This protein binds this small molecule.
Small molecule (SMILES): CC(=O)N[C@H]1[C@H](O[C@H]2[C@H](O)[C@@H](NC(C)=O)CO[C@@H]2CO)O[C@H](CO)[C@@H](O[C@@H]2O[C@H](CO[C@H]3O[C@H](CO[C@H]4O[C@H](CO)[C@@H](O)[C@H](O)[C@@H]4O)[C@@H](O)[C@H](O[C@H]4O[C@H](CO)[C@@H](O)[C@H](O)[C@@H]4O)[C@@H]3O)[C@@H](O)[C@H](O[C@H]3O[C@H](CO)[C@@H](O)[C@H](O)[C@@H]3O[C@H]3O[C@H](CO)[C@@H](O)[C@H](O)[C@@H]3O[C@H]3O[C@H](CO)[C@@H](O)[C@H](O)[C@@H]3O)[C@@H]2O)[C@@H]1O

Binding-site contacts:
Ligand atom O3 contacts residue GLN311 of chain 3.A at 3.3 Å.
Ligand atom C6 contacts residue LEU373 of chain 3.A at 3.3 Å (hydrophobic).
Ligand atom O6 contacts residue ILE285 of chain 3.A at 2.8 Å (h-bond).
Ligand atom C6 contacts residue ILE285 of chain 3.A at 3.5 Å (hydrophobic).
Ligand atom C6 contacts residue THR310 of chain 3.A at 3.6 Å.
Ligand atom O6 contacts residue LYS308 of chain 3.A at 2.7 Å (salt-bridge).
Ligand atom C5 contacts residue ASN120 of chain 1.A at 3.6 Å.
Ligand atom O5 contacts residue ASN120 of chain 1.A at 2.4 Å (h-bond).
Ligand atom C1 contacts residue ASN120 of chain 1.A at 1.4 Å.
Ligand atom O5 contacts residue GLN375 of chain 3.A at 3.3 Å (h-bond).
Ligand atom C5 contacts residue THR310 of chain 3.A at 3.7 Å.
Ligand atom O4 contacts residue ILE287 of chain 3.A at 3.3 Å.
Ligand atom C3 contacts residue GLY312 of chain 3.A at 3.1 Å.
Ligand atom O3 contacts residue GLU294 of chain 3.A at 2.7 Å (salt-bridge).
Ligand atom O4 contacts residue ARG247 of chain 3.A at 3.2 Å (salt-bridge).
Ligand atom C8 contacts residue ASN119 of chain 1.A at 3.5 Å.
Ligand atom N2 contacts residue ASN120 of chain 1.A at 2.8 Å (h-bond).
Ligand atom O3 contacts residue ASN249 of chain 3.A at 2.6 Å (h-bond).
Ligand atom O6 contacts residue ASP250 of chain 3.A at 2.7 Å (salt-bridge).
Ligand atom O2 contacts residue ASN249 of chain 3.A at 3.2 Å (h-bond).
Ligand atom C7 contacts residue ASN120 of chain 1.A at 3.5 Å.
Ligand atom C4 contacts residue GLU294 of chain 3.A at 3.6 Å.
Ligand atom O5 contacts residue GLY374 of chain 3.A at 3.2 Å.
Ligand atom O2 contacts residue GLY312 of chain 3.A at 3.1 Å.
Ligand atom C6 contacts residue ASP250 of chain 3.A at 3.5 Å.
Ligand atom O3 contacts residue ASP250 of chain 3.A at 3.0 Å (salt-bridge).
Ligand atom O5 contacts residue GLY312 of chain 3.A at 3.6 Å.
Ligand atom O3 contacts residue LEU296 of chain 3.A at 3.6 Å.
Ligand atom O3 contacts residue ARG283 of chain 3.A at 2.9 Å (salt-bridge).
Ligand atom C3 contacts residue GLU294 of chain 3.A at 3.4 Å.
Ligand atom C6 contacts residue LYS308 of chain 3.A at 3.6 Å.
Ligand atom C2 contacts residue ASN120 of chain 1.A at 2.4 Å.
Ligand atom O2 contacts residue LEU296 of chain 3.A at 3.4 Å.
Ligand atom O6 contacts residue THR310 of chain 3.A at 3.5 Å (h-bond).
Ligand atom C5 contacts residue ARG283 of chain 3.A at 3.6 Å.
Ligand atom C6 contacts residue GLN311 of chain 3.A at 3.6 Å.
Ligand atom O6 contacts residue GLN375 of chain 3.A at 3.2 Å.
Ligand atom O4 contacts residue GLU294 of chain 3.A at 2.9 Å (salt-bridge).
Ligand atom O3 contacts residue GLY312 of chain 3.A at 3.0 Å (h-bond).
Ligand atom O5 contacts residue ASP250 of chain 3.A at 3.5 Å (salt-bridge).

Sequence of chain 1.A:
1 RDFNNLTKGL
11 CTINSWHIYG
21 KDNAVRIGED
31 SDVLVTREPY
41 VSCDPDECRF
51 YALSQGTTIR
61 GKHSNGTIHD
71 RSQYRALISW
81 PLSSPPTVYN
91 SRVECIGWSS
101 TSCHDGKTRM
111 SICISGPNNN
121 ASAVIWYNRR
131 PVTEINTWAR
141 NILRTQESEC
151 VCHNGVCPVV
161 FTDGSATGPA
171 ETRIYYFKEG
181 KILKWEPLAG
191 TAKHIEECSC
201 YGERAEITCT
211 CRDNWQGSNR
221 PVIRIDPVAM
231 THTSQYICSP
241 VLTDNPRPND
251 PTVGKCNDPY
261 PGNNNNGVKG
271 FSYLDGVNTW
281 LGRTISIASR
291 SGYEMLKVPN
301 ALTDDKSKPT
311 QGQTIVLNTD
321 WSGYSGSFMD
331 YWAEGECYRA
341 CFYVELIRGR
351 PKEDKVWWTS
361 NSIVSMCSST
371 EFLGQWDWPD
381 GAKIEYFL

Sequence of chain 3.A:
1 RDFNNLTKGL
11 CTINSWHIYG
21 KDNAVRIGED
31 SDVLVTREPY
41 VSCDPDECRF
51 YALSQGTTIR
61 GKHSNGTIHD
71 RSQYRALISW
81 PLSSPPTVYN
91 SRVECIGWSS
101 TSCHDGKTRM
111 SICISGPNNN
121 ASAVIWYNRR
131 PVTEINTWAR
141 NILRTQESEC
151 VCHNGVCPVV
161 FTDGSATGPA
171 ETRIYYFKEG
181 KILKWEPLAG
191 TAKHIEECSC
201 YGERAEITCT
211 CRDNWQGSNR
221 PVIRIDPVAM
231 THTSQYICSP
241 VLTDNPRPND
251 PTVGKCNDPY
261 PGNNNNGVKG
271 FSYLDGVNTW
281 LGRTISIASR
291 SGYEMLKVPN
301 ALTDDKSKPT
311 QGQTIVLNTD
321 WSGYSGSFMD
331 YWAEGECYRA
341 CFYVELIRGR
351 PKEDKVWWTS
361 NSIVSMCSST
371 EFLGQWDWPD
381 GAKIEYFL